Sequence of chain 10.A:
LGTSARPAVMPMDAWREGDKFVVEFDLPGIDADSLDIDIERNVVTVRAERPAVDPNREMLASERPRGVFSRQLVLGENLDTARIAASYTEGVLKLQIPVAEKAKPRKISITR

Binding-site contacts:
Ligand atom CA contacts residue PHE39 of chain 10.A at 3.6 Å (hydrophobic).
Ligand atom CA contacts residue VAL92 of chain 10.A at 3.2 Å (hydrophobic).
Ligand atom O contacts residue LEU93 of chain 10.A at 3.6 Å.
Ligand atom CZ contacts residue GLY94 of chain 10.A at 3.9 Å.
Ligand atom N contacts residue VAL92 of chain 10.A at 2.8 Å (h-bond).
Ligand atom NH1 contacts residue GLN90 of chain 6.A at 3.2 Å (h-bond).
Ligand atom CD contacts residue GLN90 of chain 6.A at 4.1 Å.
Ligand atom CA contacts residue LEU97 of chain 10.A at 4.0 Å (hydrophobic).
Ligand atom O contacts residue VAL92 of chain 10.A at 4.2 Å.
Ligand atom CZ contacts residue GLU58 of chain 6.A at 3.5 Å.
Ligand atom CD1 contacts residue LEU91 of chain 10.A at 3.8 Å (hydrophobic).
Ligand atom NH2 contacts residue GLU58 of chain 6.A at 2.2 Å (salt-bridge).
Ligand atom NH2 contacts residue GLY94 of chain 10.A at 3.5 Å.
Ligand atom CB contacts residue GLN90 of chain 6.A at 3.5 Å.
Ligand atom C contacts residue GLY94 of chain 10.A at 3.6 Å.
Ligand atom O contacts residue LEU97 of chain 10.A at 3.7 Å.
Ligand atom N contacts residue VAL117 of chain 10.A at 3.5 Å.
Ligand atom C contacts residue LEU78 of chain 11.A at 4.0 Å (hydrophobic).
Ligand atom CZ contacts residue VAL61 of chain 6.A at 4.0 Å (hydrophobic).
Ligand atom O contacts residue PHE39 of chain 10.A at 4.1 Å.
Ligand atom O contacts residue GLY94 of chain 10.A at 2.9 Å (h-bond).
Ligand atom CA contacts residue GLN90 of chain 6.A at 3.3 Å.
Ligand atom CB contacts residue GLY94 of chain 10.A at 3.9 Å.
Ligand atom O contacts residue LEU78 of chain 11.A at 3.0 Å.
Ligand atom NH1 contacts residue VAL61 of chain 6.A at 4.1 Å.
Ligand atom NH2 contacts residue VAL61 of chain 6.A at 3.9 Å.
Ligand atom C contacts residue PHE39 of chain 10.A at 4.0 Å (hydrophobic).
Ligand atom C contacts residue GLN90 of chain 6.A at 3.9 Å.
Ligand atom NE contacts residue GLU58 of chain 6.A at 4.2 Å.
Ligand atom CB contacts residue PHE39 of chain 10.A at 3.9 Å (hydrophobic).
Ligand atom CD1 contacts residue GLN90 of chain 6.A at 3.6 Å.
Ligand atom CD2 contacts residue VAL92 of chain 10.A at 3.9 Å (hydrophobic).
Ligand atom NE contacts residue GLY94 of chain 10.A at 3.9 Å.
Ligand atom O contacts residue GLN90 of chain 6.A at 3.1 Å (h-bond).
Ligand atom CG contacts residue GLN90 of chain 6.A at 4.2 Å.
Ligand atom CA contacts residue VAL117 of chain 10.A at 4.0 Å (hydrophobic).
Ligand atom CD2 contacts residue VAL92 of chain 6.A at 4.0 Å (hydrophobic).
Ligand atom CG contacts residue VAL92 of chain 10.A at 4.1 Å (hydrophobic).
Ligand atom CB contacts residue VAL92 of chain 10.A at 3.8 Å (hydrophobic).
Ligand atom C contacts residue VAL92 of chain 10.A at 3.5 Å (hydrophobic).

Sequence of chain 11.A:
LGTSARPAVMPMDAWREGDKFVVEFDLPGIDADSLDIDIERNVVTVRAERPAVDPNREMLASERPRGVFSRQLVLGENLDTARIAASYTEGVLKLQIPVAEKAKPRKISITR

Sequence of chain 6.A:
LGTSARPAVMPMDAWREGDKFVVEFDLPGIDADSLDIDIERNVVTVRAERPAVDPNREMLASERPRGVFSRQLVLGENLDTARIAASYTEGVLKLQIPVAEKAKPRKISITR

This small molecule binds to this protein.
Small molecule (SMILES): CC(C)C[C@@H](C=O)NC(=O)[C@H](CC(C)C)NC(=O)[C@H](CCCN=C(N)N)NC(=O)CN